Binding-site contacts:
Ligand atom O contacts residue PRO88 of chain 1.B at 3.5 Å (h-bond).
Ligand atom CB contacts residue GLU190 of chain 1.B at 4.2 Å.
Ligand atom CD contacts residue GLU190 of chain 1.B at 3.5 Å.
Ligand atom OD1 contacts residue GLY140 of chain 1.B at 3.3 Å.
Ligand atom CG1 contacts residue THR142 of chain 1.B at 3.3 Å.
Ligand atom O contacts residue ARG95 of chain 1.B at 2.9 Å (salt-bridge).
Ligand atom CD2 contacts residue TYR61 of chain 1.B at 3.5 Å (hydrophobic).
Ligand atom N contacts residue TYR216 of chain 1.B at 4.1 Å.
Ligand atom CG1 contacts residue SER141 of chain 1.B at 4.2 Å.
Ligand atom O contacts residue TYR61 of chain 1.B at 3.7 Å.
Ligand atom C contacts residue SER141 of chain 1.B at 3.4 Å.
Ligand atom CG1 contacts residue GLU190 of chain 1.B at 4.0 Å.
Ligand atom OD1 contacts residue SER141 of chain 1.B at 3.0 Å (h-bond).
Ligand atom N contacts residue THR90 of chain 1.B at 3.1 Å (h-bond).
Ligand atom OXT contacts residue SER141 of chain 1.B at 2.8 Å (h-bond).
Ligand atom CA contacts residue THR90 of chain 1.B at 3.3 Å.
Ligand atom OD2 contacts residue THR142 of chain 1.B at 2.6 Å (h-bond).
Ligand atom CD2 contacts residue VAL137 of chain 1.B at 4.2 Å (hydrophobic).
Ligand atom N contacts residue GLU190 of chain 1.B at 2.9 Å (salt-bridge).
Ligand atom OXT contacts residue GLY140 of chain 1.B at 3.6 Å.
Ligand atom OD1 contacts residue THR142 of chain 1.B at 3.0 Å (h-bond).
Ligand atom OXT contacts residue ARG95 of chain 1.B at 2.8 Å (salt-bridge).
Ligand atom CA contacts residue SER141 of chain 1.B at 3.5 Å.
Ligand atom CG contacts residue TYR61 of chain 1.B at 3.6 Å (hydrophobic).
Ligand atom C contacts residue TYR61 of chain 1.B at 4.3 Å (hydrophobic).
Ligand atom N contacts residue PRO88 of chain 1.B at 3.0 Å (h-bond).
Ligand atom CB1 contacts residue GLU190 of chain 1.B at 3.8 Å.
Ligand atom CD1 contacts residue GLU13 of chain 1.B at 3.5 Å.
Ligand atom C contacts residue THR90 of chain 1.B at 3.5 Å.
Ligand atom CA contacts residue PRO88 of chain 1.B at 4.3 Å (hydrophobic).
Ligand atom CD contacts residue TYR61 of chain 1.B at 3.7 Å (hydrophobic).
Ligand atom CA contacts residue GLU190 of chain 1.B at 3.4 Å.
Ligand atom CD contacts residue PRO88 of chain 1.B at 3.2 Å (hydrophobic).
Ligand atom O contacts residue SER141 of chain 1.B at 4.2 Å.
Ligand atom CD1 contacts residue TYR61 of chain 1.B at 3.4 Å (hydrophobic).
Ligand atom O contacts residue THR90 of chain 1.B at 3.2 Å (h-bond).
Ligand atom CG2 contacts residue TYR61 of chain 1.B at 3.3 Å (hydrophobic).
Ligand atom O contacts residue LEU89 of chain 1.B at 4.0 Å.
Ligand atom OD2 contacts residue GLU190 of chain 1.B at 3.7 Å.
Ligand atom C contacts residue ARG95 of chain 1.B at 3.5 Å.

A small-molecule ligand and the protein it binds are described below.
Small molecule (SMILES): C=C(C)[C@H]1CN[C@H](C(=O)O)[C@H]1CC(=O)O

Sequence of chain 1.B:
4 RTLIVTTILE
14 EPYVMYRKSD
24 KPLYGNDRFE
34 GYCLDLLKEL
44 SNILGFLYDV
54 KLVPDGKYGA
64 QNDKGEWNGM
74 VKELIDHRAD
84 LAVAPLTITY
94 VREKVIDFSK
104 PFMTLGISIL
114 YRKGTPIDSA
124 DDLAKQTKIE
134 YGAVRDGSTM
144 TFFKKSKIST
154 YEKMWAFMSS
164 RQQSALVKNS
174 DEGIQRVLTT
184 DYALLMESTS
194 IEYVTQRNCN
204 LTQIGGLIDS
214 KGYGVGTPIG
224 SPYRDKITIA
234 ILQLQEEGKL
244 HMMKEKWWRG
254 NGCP